Binding-site contacts:
Ligand atom O02 contacts residue LEU197 of chain 1.A at 3.4 Å.
Ligand atom N04 contacts residue HIS119 of chain 1.A at 3.2 Å (h-bond).
Ligand atom S01 contacts residue THR198 of chain 1.A at 3.9 Å.
Ligand atom O03 contacts residue VAL121 of chain 1.A at 3.7 Å.
Ligand atom C13 contacts residue ILE91 of chain 1.A at 3.9 Å (hydrophobic).
Ligand atom O02 contacts residue THR198 of chain 1.A at 2.9 Å (h-bond).
Ligand atom N04 contacts residue THR198 of chain 1.A at 2.8 Å (h-bond).
Ligand atom C11 contacts residue PHE130 of chain 1.A at 3.4 Å (hydrophobic).
Ligand atom O03 contacts residue HIS94 of chain 1.A at 3.2 Å.
Ligand atom S01 contacts residue HIS119 of chain 1.A at 3.9 Å.
Ligand atom S09 contacts residue HIS94 of chain 1.A at 3.9 Å.
Ligand atom O03 contacts residue ZN1 of chain 1.B at 3.1 Å.
Ligand atom N07 contacts residue LEU197 of chain 1.A at 3.8 Å.
Ligand atom C08 contacts residue LEU197 of chain 1.A at 3.9 Å (hydrophobic).
Ligand atom N04 contacts residue HIS96 of chain 1.A at 3.2 Å (h-bond).
Ligand atom S01 contacts residue HIS94 of chain 1.A at 3.9 Å.
Ligand atom N10 contacts residue GOL1 of chain 1.C at 3.6 Å (h-bond).
Ligand atom O14 contacts residue GLN92 of chain 1.A at 2.6 Å (h-bond).
Ligand atom O03 contacts residue VAL142 of chain 1.A at 3.8 Å.
Ligand atom O14 contacts residue GOL1 of chain 1.C at 3.8 Å.
Ligand atom C11 contacts residue GOL1 of chain 1.C at 3.6 Å.
Ligand atom N07 contacts residue THR199 of chain 1.A at 3.1 Å (h-bond).
Ligand atom C11 contacts residue GLN92 of chain 1.A at 3.3 Å.
Ligand atom N07 contacts residue GOL1 of chain 1.C at 3.7 Å.
Ligand atom O14 contacts residue PHE130 of chain 1.A at 3.7 Å.
Ligand atom C13 contacts residue GLN92 of chain 1.A at 3.9 Å.
Ligand atom O14 contacts residue VAL121 of chain 1.A at 3.7 Å.
Ligand atom C05 contacts residue LEU197 of chain 1.A at 3.8 Å (hydrophobic).
Ligand atom S09 contacts residue LEU197 of chain 1.A at 3.9 Å.
Ligand atom N04 contacts residue ZN1 of chain 1.B at 1.9 Å.
Ligand atom S01 contacts residue ZN1 of chain 1.B at 3.0 Å.
Ligand atom O03 contacts residue HIS119 of chain 1.A at 3.5 Å (h-bond).
Ligand atom N06 contacts residue LEU197 of chain 1.A at 3.7 Å.
Ligand atom C15 contacts residue ILE91 of chain 1.A at 3.9 Å (hydrophobic).
Ligand atom O02 contacts residue TRP208 of chain 1.A at 3.5 Å.
Ligand atom N04 contacts residue HIS94 of chain 1.A at 3.2 Å (h-bond).
Ligand atom C12 contacts residue PHE130 of chain 1.A at 3.2 Å (hydrophobic).
Ligand atom N06 contacts residue THR199 of chain 1.A at 2.9 Å (h-bond).
Ligand atom C13 contacts residue PHE130 of chain 1.A at 3.5 Å (hydrophobic).
Ligand atom C08 contacts residue GOL1 of chain 1.C at 3.6 Å.

Sequence of chain 1.A:
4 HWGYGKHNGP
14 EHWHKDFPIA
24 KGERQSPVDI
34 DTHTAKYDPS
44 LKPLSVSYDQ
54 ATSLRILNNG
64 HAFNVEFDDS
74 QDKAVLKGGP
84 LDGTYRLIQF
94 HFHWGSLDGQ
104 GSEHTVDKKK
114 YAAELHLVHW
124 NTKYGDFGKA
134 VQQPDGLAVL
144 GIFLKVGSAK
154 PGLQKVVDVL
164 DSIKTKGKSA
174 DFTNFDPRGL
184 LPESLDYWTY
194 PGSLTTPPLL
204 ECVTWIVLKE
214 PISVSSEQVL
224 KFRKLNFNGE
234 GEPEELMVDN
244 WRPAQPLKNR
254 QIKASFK

A small-molecule ligand and the protein it binds are described below.
Small molecule (SMILES): CCCC(=O)Nc1nnc(S(N)(=O)=O)s1